Sequence of chain 1.C:
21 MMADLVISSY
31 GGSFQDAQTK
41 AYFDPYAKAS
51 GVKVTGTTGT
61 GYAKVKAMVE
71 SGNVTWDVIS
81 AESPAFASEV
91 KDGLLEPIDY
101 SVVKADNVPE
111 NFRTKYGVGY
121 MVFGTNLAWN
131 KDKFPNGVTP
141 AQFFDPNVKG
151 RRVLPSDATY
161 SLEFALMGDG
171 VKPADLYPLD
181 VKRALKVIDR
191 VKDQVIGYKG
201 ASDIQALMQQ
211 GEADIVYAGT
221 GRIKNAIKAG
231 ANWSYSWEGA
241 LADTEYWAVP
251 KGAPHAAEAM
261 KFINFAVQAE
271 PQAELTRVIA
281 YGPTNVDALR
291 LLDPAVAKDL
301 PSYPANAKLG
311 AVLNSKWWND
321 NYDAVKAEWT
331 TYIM

Binding-site contacts:
Ligand atom OAS contacts residue GLU82 of chain 1.C at 2.8 Å (salt-bridge).
Ligand atom OAS contacts residue NA1 of chain 1.Q at 2.7 Å (h-bond).
Ligand atom CAL contacts residue NA1 of chain 1.Q at 3.3 Å.
Ligand atom O contacts residue TYR30 of chain 1.C at 3.4 Å.
Ligand atom OAT contacts residue PRO155 of chain 1.C at 3.4 Å.
Ligand atom OAT contacts residue NA1 of chain 1.Q at 2.7 Å (h-bond).
Ligand atom CB contacts residue TYR281 of chain 1.C at 3.5 Å (hydrophobic).
Ligand atom CAB contacts residue TYR30 of chain 1.C at 3.9 Å (hydrophobic).
Ligand atom OAR contacts residue GLU82 of chain 1.C at 2.8 Å (salt-bridge).
Ligand atom OXT contacts residue TYR281 of chain 1.C at 2.7 Å (h-bond).
Ligand atom CAB contacts residue GLU245 of chain 1.C at 3.4 Å.
Ligand atom CA contacts residue TYR281 of chain 1.C at 3.5 Å (hydrophobic).
Ligand atom CAC contacts residue MET121 of chain 1.C at 3.7 Å (hydrophobic).
Ligand atom C contacts residue ARG222 of chain 1.C at 3.5 Å.
Ligand atom OXT contacts residue PHE34 of chain 1.C at 3.5 Å.
Ligand atom OAM contacts residue TYR30 of chain 1.C at 3.2 Å.
Ligand atom OAM contacts residue GLU82 of chain 1.C at 3.0 Å (salt-bridge).
Ligand atom OAT contacts residue SER156 of chain 1.C at 3.8 Å.
Ligand atom CAH contacts residue GLU82 of chain 1.C at 3.7 Å.
Ligand atom CAK contacts residue SER156 of chain 1.C at 3.6 Å.
Ligand atom OXT contacts residue ARG222 of chain 1.C at 2.7 Å (salt-bridge).
Ligand atom CAG contacts residue GLU82 of chain 1.C at 3.8 Å.
Ligand atom CAL contacts residue GLU82 of chain 1.C at 3.6 Å.
Ligand atom OAQ contacts residue ALA201 of chain 1.C at 3.2 Å (h-bond).
Ligand atom OAM contacts residue PHE123 of chain 1.C at 3.7 Å.
Ligand atom O contacts residue PHE34 of chain 1.C at 3.6 Å.
Ligand atom OAM contacts residue GLU245 of chain 1.C at 2.8 Å (salt-bridge).
Ligand atom CAC contacts residue GLU245 of chain 1.C at 3.4 Å.
Ligand atom OAS contacts residue ASP157 of chain 1.C at 3.7 Å.
Ligand atom OAS contacts residue THR159 of chain 1.C at 3.4 Å (h-bond).
Ligand atom CB contacts residue MET121 of chain 1.C at 3.8 Å (hydrophobic).
Ligand atom CAB contacts residue PHE123 of chain 1.C at 3.7 Å (hydrophobic).
Ligand atom O contacts residue ARG222 of chain 1.C at 2.8 Å (salt-bridge).
Ligand atom OAR contacts residue TYR30 of chain 1.C at 3.6 Å.
Ligand atom CAK contacts residue NA1 of chain 1.Q at 3.5 Å.
Ligand atom C contacts residue TYR281 of chain 1.C at 3.5 Å (hydrophobic).
Ligand atom C contacts residue ALA201 of chain 1.C at 3.8 Å (hydrophobic).
Ligand atom CAJ contacts residue GLU82 of chain 1.C at 3.3 Å.
Ligand atom O contacts residue ALA201 of chain 1.C at 3.6 Å.
Ligand atom CAL contacts residue SER156 of chain 1.C at 3.4 Å.

This small molecule binds to this protein.
Small molecule (SMILES): O=C(O)[C@@H]1C=CC(=O)N1C[C@@H](O)[C@@H](O)[C@H](O)[C@H](O)CO